A small-molecule ligand and the protein it binds are described below.
Small molecule (SMILES): CC(=O)N[C@@H]1[C@@H](O)[C@H](O)[C@@H](CO)O[C@H]1O

Sequence of chain 55.D:
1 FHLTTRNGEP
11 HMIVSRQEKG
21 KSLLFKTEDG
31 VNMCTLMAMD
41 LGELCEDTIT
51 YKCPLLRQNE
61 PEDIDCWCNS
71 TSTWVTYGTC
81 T

Binding-site contacts:
Ligand atom C6 contacts residue MET33 of chain 55.D at 3.5 Å (hydrophobic).
Ligand atom C8 contacts residue SER70 of chain 55.D at 3.7 Å.
Ligand atom C5 contacts residue ASN69 of chain 55.D at 3.7 Å.
Ligand atom C4 contacts residue VAL31 of chain 55.D at 3.8 Å (hydrophobic).
Ligand atom C4 contacts residue NAG1 of chain 55.X at 3.2 Å.
Ligand atom C3 contacts residue NAG1 of chain 55.X at 3.7 Å.
Ligand atom C5 contacts residue VAL31 of chain 55.D at 4.2 Å (hydrophobic).
Ligand atom C5 contacts residue NAG1 of chain 55.X at 4.4 Å.
Ligand atom C6 contacts residue LEU24 of chain 55.D at 4.5 Å (hydrophobic).
Ligand atom C7 contacts residue SER70 of chain 55.D at 4.4 Å.
Ligand atom O1 contacts residue VAL31 of chain 55.D at 3.4 Å (h-bond).
Ligand atom N2 contacts residue VAL31 of chain 55.D at 4.0 Å.
Ligand atom O4 contacts residue NAG1 of chain 55.X at 3.0 Å.
Ligand atom C6 contacts residue NAG1 of chain 55.X at 4.3 Å.
Ligand atom O6 contacts residue NAG1 of chain 55.X at 3.0 Å.
Ligand atom C8 contacts residue ASN69 of chain 55.D at 3.4 Å.
Ligand atom C7 contacts residue ASN69 of chain 55.D at 3.8 Å.
Ligand atom N2 contacts residue ASN69 of chain 55.D at 4.3 Å.
Ligand atom O1 contacts residue ASN69 of chain 55.D at 2.1 Å (h-bond).
Ligand atom C3 contacts residue VAL31 of chain 55.D at 3.0 Å (hydrophobic).
Ligand atom C1 contacts residue VAL31 of chain 55.D at 4.3 Å (hydrophobic).
Ligand atom C2 contacts residue VAL31 of chain 55.D at 4.0 Å (hydrophobic).
Ligand atom C2 contacts residue ASN69 of chain 55.D at 4.2 Å.
Ligand atom O1 contacts residue MET33 of chain 55.D at 3.9 Å.
Ligand atom O1 contacts residue SER70 of chain 55.D at 4.2 Å.
Ligand atom O5 contacts residue MET33 of chain 55.D at 4.2 Å.
Ligand atom C1 contacts residue ASN69 of chain 55.D at 2.7 Å.
Ligand atom O3 contacts residue VAL31 of chain 55.D at 3.6 Å.
Ligand atom C6 contacts residue ASN69 of chain 55.D at 4.4 Å.
Ligand atom O4 contacts residue VAL31 of chain 55.D at 3.3 Å.
Ligand atom C8 contacts residue ARG57 of chain 55.D at 4.2 Å.
Ligand atom O7 contacts residue ASN69 of chain 55.D at 3.8 Å.
Ligand atom O5 contacts residue ASN69 of chain 55.D at 2.8 Å (h-bond).
Ligand atom C5 contacts residue MET33 of chain 55.D at 3.7 Å (hydrophobic).
Ligand atom O3 contacts residue NAG1 of chain 55.X at 2.6 Å (h-bond).